Binding-site contacts:
Ligand atom C17 contacts residue SER719 of chain 1.A at 3.6 Å.
Ligand atom C19 contacts residue SER744 of chain 1.D at 3.4 Å.
Ligand atom N1 contacts residue PRO489 of chain 1.A at 2.3 Å (h-bond).
Ligand atom C8 contacts residue SER492 of chain 1.D at 3.5 Å.
Ligand atom O4 contacts residue LYS720 of chain 1.D at 3.3 Å.
Ligand atom C2 contacts residue PRO489 of chain 1.A at 3.5 Å (hydrophobic).
Ligand atom S2 contacts residue PRO489 of chain 1.A at 3.4 Å (h-bond).
Ligand atom C15 contacts residue PRO489 of chain 1.A at 3.2 Å (hydrophobic).
Ligand atom C3 contacts residue PRO489 of chain 1.A at 3.5 Å (hydrophobic).
Ligand atom C2 contacts residue MET491 of chain 1.A at 3.5 Å (hydrophobic).
Ligand atom C9 contacts residue MET491 of chain 1.D at 3.8 Å (hydrophobic).
Ligand atom C20 contacts residue SER744 of chain 1.A at 3.4 Å.
Ligand atom C8 contacts residue MET491 of chain 1.D at 3.2 Å (hydrophobic).
Ligand atom O3 contacts residue PRO489 of chain 1.A at 3.3 Å.
Ligand atom C2 contacts residue SER492 of chain 1.A at 3.6 Å.
Ligand atom C15 contacts residue SER719 of chain 1.D at 3.5 Å.
Ligand atom C18 contacts residue SER719 of chain 1.A at 3.4 Å.
Ligand atom C14 contacts residue PRO489 of chain 1.A at 3.5 Å (hydrophobic).
Ligand atom O1 contacts residue GLY721 of chain 1.A at 3.6 Å (h-bond).
Ligand atom C6 contacts residue SER719 of chain 1.D at 3.5 Å.
Ligand atom C3 contacts residue SER492 of chain 1.A at 3.6 Å.
Ligand atom C18 contacts residue PRO489 of chain 1.D at 3.4 Å (hydrophobic).
Ligand atom O4 contacts residue GLY721 of chain 1.D at 3.6 Å (h-bond).
Ligand atom C16 contacts residue SER719 of chain 1.D at 3.2 Å.
Ligand atom C24 contacts residue PRO489 of chain 1.A at 3.7 Å (hydrophobic).
Ligand atom C5 contacts residue LYS720 of chain 1.D at 3.7 Å.
Ligand atom C13 contacts residue PRO489 of chain 1.D at 3.6 Å (hydrophobic).
Ligand atom C22 contacts residue SER744 of chain 1.D at 3.8 Å.
Ligand atom O2 contacts residue PRO489 of chain 1.D at 3.2 Å (h-bond).
Ligand atom C24 contacts residue SER744 of chain 1.A at 3.7 Å.
Ligand atom C9 contacts residue SER492 of chain 1.D at 3.6 Å.
Ligand atom C8 contacts residue PRO489 of chain 1.D at 3.5 Å (hydrophobic).
Ligand atom C15 contacts residue SER744 of chain 1.A at 3.6 Å.
Ligand atom C23 contacts residue LEU741 of chain 1.A at 3.8 Å (hydrophobic).
Ligand atom C1 contacts residue PRO489 of chain 1.A at 3.8 Å (hydrophobic).
Ligand atom C23 contacts residue ILE476 of chain 1.D at 3.7 Å (hydrophobic).
Ligand atom N2 contacts residue PRO489 of chain 1.D at 2.4 Å (h-bond).
Ligand atom O1 contacts residue LYS720 of chain 1.A at 3.2 Å.
Ligand atom S1 contacts residue PRO489 of chain 1.D at 3.4 Å (h-bond).
Ligand atom C9 contacts residue PRO489 of chain 1.D at 3.6 Å (hydrophobic).

Sequence of chain 1.A:
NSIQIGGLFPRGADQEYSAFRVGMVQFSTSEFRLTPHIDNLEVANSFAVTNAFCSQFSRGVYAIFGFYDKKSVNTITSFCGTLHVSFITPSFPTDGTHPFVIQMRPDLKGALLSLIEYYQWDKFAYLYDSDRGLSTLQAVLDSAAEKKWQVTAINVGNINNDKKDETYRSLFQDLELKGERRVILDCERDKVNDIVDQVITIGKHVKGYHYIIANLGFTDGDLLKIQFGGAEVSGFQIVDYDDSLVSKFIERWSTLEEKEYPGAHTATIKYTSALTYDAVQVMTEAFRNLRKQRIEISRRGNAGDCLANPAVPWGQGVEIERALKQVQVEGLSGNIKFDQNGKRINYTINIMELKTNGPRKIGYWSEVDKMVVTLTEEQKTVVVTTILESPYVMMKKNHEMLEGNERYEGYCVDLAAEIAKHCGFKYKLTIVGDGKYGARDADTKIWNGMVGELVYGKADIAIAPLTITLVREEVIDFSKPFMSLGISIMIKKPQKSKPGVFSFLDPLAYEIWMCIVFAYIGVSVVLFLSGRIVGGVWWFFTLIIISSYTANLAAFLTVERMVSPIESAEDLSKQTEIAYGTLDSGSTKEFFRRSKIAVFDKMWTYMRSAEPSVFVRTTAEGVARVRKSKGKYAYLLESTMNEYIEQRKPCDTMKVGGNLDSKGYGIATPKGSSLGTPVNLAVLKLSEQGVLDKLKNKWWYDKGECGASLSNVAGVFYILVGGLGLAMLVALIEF

The protein below binds the small molecule below.
Small molecule (SMILES): CC(C)S(=O)(=O)NC[C@H](C)c1ccc(-c2ccc([C@@H](C)CNS(=O)(=O)C(C)C)cc2)cc1

Sequence of chain 1.D:
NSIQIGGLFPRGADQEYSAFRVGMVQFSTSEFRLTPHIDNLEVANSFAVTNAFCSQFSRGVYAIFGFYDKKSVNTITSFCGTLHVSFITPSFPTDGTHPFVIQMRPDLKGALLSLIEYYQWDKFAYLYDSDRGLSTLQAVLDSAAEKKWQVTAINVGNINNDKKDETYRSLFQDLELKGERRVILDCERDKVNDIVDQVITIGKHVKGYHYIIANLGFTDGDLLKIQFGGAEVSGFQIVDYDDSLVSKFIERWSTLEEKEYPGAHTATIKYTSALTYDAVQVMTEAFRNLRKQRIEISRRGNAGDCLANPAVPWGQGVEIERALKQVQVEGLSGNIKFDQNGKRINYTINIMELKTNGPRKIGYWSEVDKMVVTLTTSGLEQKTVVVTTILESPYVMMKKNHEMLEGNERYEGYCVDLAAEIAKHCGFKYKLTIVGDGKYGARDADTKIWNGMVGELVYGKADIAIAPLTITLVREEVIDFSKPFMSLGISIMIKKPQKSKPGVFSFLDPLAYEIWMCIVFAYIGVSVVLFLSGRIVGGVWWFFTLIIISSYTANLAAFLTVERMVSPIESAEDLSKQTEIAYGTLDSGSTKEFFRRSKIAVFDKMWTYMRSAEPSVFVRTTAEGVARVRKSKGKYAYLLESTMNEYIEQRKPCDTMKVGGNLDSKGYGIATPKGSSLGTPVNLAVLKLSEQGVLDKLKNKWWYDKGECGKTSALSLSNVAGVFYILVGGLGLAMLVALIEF